Binding-site contacts:
Ligand atom O7 contacts residue TRP306 of chain 1.D at 4.4 Å.
Ligand atom O7 contacts residue ASN308 of chain 1.D at 3.2 Å (h-bond).
Ligand atom C6 contacts residue ARG303 of chain 1.C at 4.1 Å.
Ligand atom C1 contacts residue ARG303 of chain 1.C at 4.0 Å.
Ligand atom C5 contacts residue ASN308 of chain 1.D at 3.7 Å.
Ligand atom C1 contacts residue ASN308 of chain 1.D at 1.4 Å.
Ligand atom O5 contacts residue ARG303 of chain 1.C at 3.7 Å.
Ligand atom C3 contacts residue ASN308 of chain 1.D at 3.8 Å.
Ligand atom O5 contacts residue ASN308 of chain 1.D at 2.4 Å (h-bond).
Ligand atom C7 contacts residue ASN308 of chain 1.D at 3.2 Å.
Ligand atom C2 contacts residue ASN308 of chain 1.D at 2.4 Å.
Ligand atom O4 contacts residue ARG303 of chain 1.C at 4.3 Å.
Ligand atom C5 contacts residue ARG303 of chain 1.C at 3.6 Å.
Ligand atom N2 contacts residue ASN308 of chain 1.D at 2.9 Å (h-bond).
Ligand atom C4 contacts residue ARG303 of chain 1.C at 4.4 Å.
Ligand atom C8 contacts residue ASN308 of chain 1.D at 4.4 Å.
Ligand atom C4 contacts residue ASN308 of chain 1.D at 4.2 Å.

Sequence of chain 1.D:
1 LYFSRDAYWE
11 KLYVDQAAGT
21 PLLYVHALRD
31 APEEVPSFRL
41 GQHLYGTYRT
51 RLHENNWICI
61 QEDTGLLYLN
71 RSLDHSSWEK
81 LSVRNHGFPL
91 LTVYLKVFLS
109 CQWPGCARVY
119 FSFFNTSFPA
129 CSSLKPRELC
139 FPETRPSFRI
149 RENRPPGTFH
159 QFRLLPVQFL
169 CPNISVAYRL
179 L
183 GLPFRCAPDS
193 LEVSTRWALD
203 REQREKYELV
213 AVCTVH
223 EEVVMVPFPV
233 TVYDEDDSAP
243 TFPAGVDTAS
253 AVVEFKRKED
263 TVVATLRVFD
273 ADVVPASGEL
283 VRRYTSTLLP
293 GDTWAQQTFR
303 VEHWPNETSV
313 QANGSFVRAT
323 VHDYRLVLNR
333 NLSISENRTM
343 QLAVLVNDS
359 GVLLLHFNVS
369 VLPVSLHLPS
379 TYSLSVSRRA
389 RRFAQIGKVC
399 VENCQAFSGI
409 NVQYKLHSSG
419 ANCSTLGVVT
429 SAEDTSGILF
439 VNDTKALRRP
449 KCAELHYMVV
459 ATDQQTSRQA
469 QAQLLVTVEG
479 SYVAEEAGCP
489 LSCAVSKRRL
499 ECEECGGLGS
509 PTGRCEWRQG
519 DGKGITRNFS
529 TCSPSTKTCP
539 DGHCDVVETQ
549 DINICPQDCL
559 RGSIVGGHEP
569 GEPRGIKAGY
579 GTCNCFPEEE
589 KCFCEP

Sequence of chain 1.C:
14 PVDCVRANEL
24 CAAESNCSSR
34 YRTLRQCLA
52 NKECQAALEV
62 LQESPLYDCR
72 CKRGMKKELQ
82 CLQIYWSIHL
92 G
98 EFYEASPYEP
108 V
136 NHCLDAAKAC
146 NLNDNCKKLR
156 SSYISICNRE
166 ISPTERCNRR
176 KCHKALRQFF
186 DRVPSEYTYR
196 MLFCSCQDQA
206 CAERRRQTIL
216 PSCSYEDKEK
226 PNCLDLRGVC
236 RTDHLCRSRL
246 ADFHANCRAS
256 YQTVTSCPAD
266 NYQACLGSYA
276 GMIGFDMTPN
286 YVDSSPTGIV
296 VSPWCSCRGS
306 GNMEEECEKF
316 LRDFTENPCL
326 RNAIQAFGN

A small-molecule ligand and the protein it binds are described below.
Small molecule (SMILES): CC(=O)N[C@@H]1[C@@H](O)[C@H](O)[C@@H](CO)O[C@H]1O